Sequence of chain 1.A:
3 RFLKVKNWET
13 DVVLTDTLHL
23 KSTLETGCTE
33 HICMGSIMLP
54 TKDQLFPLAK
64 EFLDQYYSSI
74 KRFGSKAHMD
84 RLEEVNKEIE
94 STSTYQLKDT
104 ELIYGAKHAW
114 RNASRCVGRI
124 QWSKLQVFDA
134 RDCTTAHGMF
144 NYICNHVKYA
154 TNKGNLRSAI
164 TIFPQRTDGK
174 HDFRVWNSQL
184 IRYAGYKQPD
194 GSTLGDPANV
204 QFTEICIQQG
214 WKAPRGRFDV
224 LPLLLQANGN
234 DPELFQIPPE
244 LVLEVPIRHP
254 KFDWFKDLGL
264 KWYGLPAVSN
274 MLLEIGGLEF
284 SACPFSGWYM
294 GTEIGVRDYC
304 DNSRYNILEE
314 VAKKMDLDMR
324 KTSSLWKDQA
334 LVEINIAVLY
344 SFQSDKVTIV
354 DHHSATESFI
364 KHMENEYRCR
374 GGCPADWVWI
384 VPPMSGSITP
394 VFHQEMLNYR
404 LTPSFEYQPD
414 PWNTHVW

The protein below binds the small molecule below.
Small molecule (SMILES): Cc1cc(N)nc(C[C@@H]2CNC[C@H]2NCCNCCc2cccc(F)c2)c1

Binding-site contacts:
Ligand atom C51 contacts residue PRO269 of chain 1.A at 3.9 Å (hydrophobic).
Ligand atom N1 contacts residue GLN182 of chain 1.A at 3.2 Å (h-bond).
Ligand atom C51 contacts residue HEM1 of chain 1.C at 3.4 Å.
Ligand atom C31 contacts residue VAL271 of chain 1.A at 3.6 Å (hydrophobic).
Ligand atom C61 contacts residue GLU296 of chain 1.A at 3.5 Å.
Ligand atom N1' contacts residue HEM1 of chain 1.C at 2.9 Å (h-bond).
Ligand atom C21 contacts residue GLU296 of chain 1.A at 3.5 Å.
Ligand atom C2' contacts residue HEM1 of chain 1.C at 2.9 Å.
Ligand atom C13 contacts residue MET40 of chain 1.A at 3.8 Å (hydrophobic).
Ligand atom N1 contacts residue HEM1 of chain 1.C at 3.9 Å.
Ligand atom F13 contacts residue LEU41 of chain 1.A at 3.3 Å.
Ligand atom C12 contacts residue MET40 of chain 1.A at 3.8 Å (hydrophobic).
Ligand atom C61 contacts residue PRO269 of chain 1.A at 3.9 Å (hydrophobic).
Ligand atom C1 contacts residue GLN182 of chain 1.A at 3.6 Å.
Ligand atom C2 contacts residue ARG185 of chain 1.A at 3.5 Å.
Ligand atom C81 contacts residue SER289 of chain 1.A at 3.8 Å.
Ligand atom C2 contacts residue GLN182 of chain 1.A at 3.6 Å.
Ligand atom N61 contacts residue PRO269 of chain 1.A at 3.9 Å.
Ligand atom C4' contacts residue VAL271 of chain 1.A at 3.7 Å (hydrophobic).
Ligand atom C81 contacts residue HEM1 of chain 1.C at 3.5 Å.
Ligand atom N61 contacts residue TYR292 of chain 1.A at 3.7 Å.
Ligand atom C61 contacts residue TRP291 of chain 1.A at 3.8 Å (hydrophobic).
Ligand atom N11 contacts residue GLU296 of chain 1.A at 2.7 Å (salt-bridge).
Ligand atom N61 contacts residue GLU296 of chain 1.A at 2.8 Å (salt-bridge).
Ligand atom N11 contacts residue HEM1 of chain 1.C at 3.7 Å.
Ligand atom C81 contacts residue GLY290 of chain 1.A at 3.6 Å.
Ligand atom N61 contacts residue TRP291 of chain 1.A at 2.8 Å (h-bond).
Ligand atom C1 contacts residue HEM1 of chain 1.C at 3.9 Å.
Ligand atom C41 contacts residue HEM1 of chain 1.C at 3.8 Å.
Ligand atom C71 contacts residue GLU296 of chain 1.A at 3.5 Å.
Ligand atom C5' contacts residue VAL271 of chain 1.A at 2.7 Å (hydrophobic).
Ligand atom C4' contacts residue HEM1 of chain 1.C at 4.0 Å.
Ligand atom C81 contacts residue PHE288 of chain 1.A at 3.6 Å (hydrophobic).
Ligand atom C61 contacts residue HEM1 of chain 1.C at 3.5 Å.
Ligand atom N1' contacts residue VAL271 of chain 1.A at 3.8 Å.
Ligand atom C71 contacts residue HEM1 of chain 1.C at 3.3 Å.
Ligand atom C3' contacts residue HEM1 of chain 1.C at 2.9 Å.
Ligand atom C81 contacts residue PRO269 of chain 1.A at 3.9 Å (hydrophobic).
Ligand atom N61 contacts residue HEM1 of chain 1.C at 3.4 Å.
Ligand atom C21 contacts residue HEM1 of chain 1.C at 3.9 Å.

Sequence of chain 1.B:
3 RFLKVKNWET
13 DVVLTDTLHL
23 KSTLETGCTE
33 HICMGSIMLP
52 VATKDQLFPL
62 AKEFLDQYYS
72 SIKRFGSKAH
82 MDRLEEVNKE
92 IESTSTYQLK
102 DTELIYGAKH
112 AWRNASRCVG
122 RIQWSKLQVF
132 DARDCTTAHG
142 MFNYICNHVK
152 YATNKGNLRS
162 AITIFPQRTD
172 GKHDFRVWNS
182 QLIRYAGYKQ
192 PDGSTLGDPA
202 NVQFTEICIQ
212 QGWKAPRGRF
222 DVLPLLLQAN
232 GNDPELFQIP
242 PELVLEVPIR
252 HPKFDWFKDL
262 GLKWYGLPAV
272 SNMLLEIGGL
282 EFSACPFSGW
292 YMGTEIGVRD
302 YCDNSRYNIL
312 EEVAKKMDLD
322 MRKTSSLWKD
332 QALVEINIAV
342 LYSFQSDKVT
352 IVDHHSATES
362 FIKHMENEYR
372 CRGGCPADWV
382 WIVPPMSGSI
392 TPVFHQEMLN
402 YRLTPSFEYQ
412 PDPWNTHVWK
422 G